Sequence of chain 1.A:
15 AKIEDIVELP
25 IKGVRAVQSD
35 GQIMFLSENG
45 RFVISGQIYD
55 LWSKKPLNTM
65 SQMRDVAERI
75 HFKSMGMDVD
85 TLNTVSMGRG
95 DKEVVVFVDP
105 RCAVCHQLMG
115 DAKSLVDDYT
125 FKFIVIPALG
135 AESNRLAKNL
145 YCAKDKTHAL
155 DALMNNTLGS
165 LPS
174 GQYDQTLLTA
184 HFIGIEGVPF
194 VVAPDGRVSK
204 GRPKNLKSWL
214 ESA

Sequence of chain 1.C:
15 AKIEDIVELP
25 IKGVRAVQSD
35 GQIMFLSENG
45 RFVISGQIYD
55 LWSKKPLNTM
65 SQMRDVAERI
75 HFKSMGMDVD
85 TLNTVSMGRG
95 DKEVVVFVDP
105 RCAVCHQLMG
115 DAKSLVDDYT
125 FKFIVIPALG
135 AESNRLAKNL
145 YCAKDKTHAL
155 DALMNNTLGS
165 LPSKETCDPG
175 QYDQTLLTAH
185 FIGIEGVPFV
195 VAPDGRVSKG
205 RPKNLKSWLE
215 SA

Binding-site contacts:
Ligand atom O1 contacts residue HIS184 of chain 1.C at 3.9 Å.
Ligand atom C1 contacts residue GLU189 of chain 1.C at 3.4 Å.
Ligand atom C1 contacts residue ILE188 of chain 1.C at 3.4 Å (hydrophobic).
Ligand atom O3 contacts residue GLU189 of chain 1.C at 3.7 Å.
Ligand atom O1 contacts residue ARG29 of chain 1.A at 4.0 Å.
Ligand atom C1 contacts residue HIS184 of chain 1.C at 4.3 Å.
Ligand atom C4 contacts residue HIS184 of chain 1.C at 3.8 Å.
Ligand atom C3 contacts residue ALA132 of chain 1.C at 4.4 Å (hydrophobic).
Ligand atom O3 contacts residue ILE188 of chain 1.C at 3.5 Å (h-bond).
Ligand atom C2 contacts residue GLU42 of chain 1.A at 3.5 Å.
Ligand atom C3 contacts residue ARG29 of chain 1.A at 4.4 Å.
Ligand atom C3 contacts residue ILE188 of chain 1.C at 3.8 Å (hydrophobic).
Ligand atom C3 contacts residue GLU189 of chain 1.C at 4.4 Å.
Ligand atom O1 contacts residue GLU42 of chain 1.A at 2.6 Å (salt-bridge).
Ligand atom C3 contacts residue GLY190 of chain 1.C at 3.9 Å.
Ligand atom C1 contacts residue GLU42 of chain 1.A at 3.9 Å.
Ligand atom C3 contacts residue GLU42 of chain 1.A at 4.5 Å.
Ligand atom C4 contacts residue ILE188 of chain 1.C at 3.4 Å (hydrophobic).
Ligand atom O3 contacts residue ILE130 of chain 1.C at 4.0 Å.
Ligand atom C2 contacts residue ILE188 of chain 1.C at 4.0 Å (hydrophobic).
Ligand atom C2 contacts residue GLY190 of chain 1.C at 3.5 Å.
Ligand atom C1 contacts residue ARG29 of chain 1.A at 3.6 Å.
Ligand atom C2 contacts residue GLU189 of chain 1.C at 4.0 Å.
Ligand atom C2 contacts residue ARG29 of chain 1.A at 3.2 Å.
Ligand atom O1 contacts residue GLU189 of chain 1.C at 4.2 Å.
Ligand atom O1 contacts residue ILE188 of chain 1.C at 4.3 Å.
Ligand atom O3 contacts residue GLY190 of chain 1.C at 3.2 Å (h-bond).
Ligand atom C1 contacts residue GLY190 of chain 1.C at 3.8 Å.

This protein binds this small molecule.
Small molecule (SMILES): C[C@H](O)CCO